Binding-site contacts:
Ligand atom C1 contacts residue ASP58 of chain 1.C at 4.3 Å.
Ligand atom C6 contacts residue LEU60 of chain 1.C at 4.0 Å (hydrophobic).
Ligand atom C23 contacts residue ARG45 of chain 1.C at 3.9 Å.
Ligand atom C19 contacts residue ASP58 of chain 1.C at 3.6 Å.
Ligand atom C18 contacts residue TYR44 of chain 1.C at 3.6 Å (hydrophobic).
Ligand atom C17 contacts residue ASP58 of chain 1.C at 3.5 Å.
Ligand atom C2 contacts residue LEU60 of chain 1.C at 4.2 Å (hydrophobic).
Ligand atom C20 contacts residue ASP58 of chain 1.C at 3.7 Å.
Ligand atom C18 contacts residue ASP58 of chain 1.C at 3.4 Å.
Ligand atom O22 contacts residue ARG45 of chain 1.C at 3.6 Å.
Ligand atom O10 contacts residue LEU60 of chain 1.C at 4.3 Å.
Ligand atom C17 contacts residue LEU60 of chain 1.C at 4.2 Å (hydrophobic).
Ligand atom C3 contacts residue LEU60 of chain 1.C at 4.1 Å (hydrophobic).
Ligand atom C1 contacts residue LYS9 of chain 1.C at 3.8 Å.
Ligand atom N21 contacts residue ASP58 of chain 1.C at 3.9 Å.
Ligand atom C2 contacts residue VAL11 of chain 1.C at 3.9 Å (hydrophobic).
Ligand atom C17 contacts residue SER43 of chain 1.C at 3.8 Å.
Ligand atom C17 contacts residue ILE59 of chain 1.C at 3.8 Å (hydrophobic).
Ligand atom O7 contacts residue TYR75 of chain 1.C at 3.8 Å.
Ligand atom C19 contacts residue TYR44 of chain 1.C at 4.3 Å (hydrophobic).
Ligand atom C4 contacts residue LEU60 of chain 1.C at 4.2 Å (hydrophobic).
Ligand atom C1 contacts residue LEU60 of chain 1.C at 4.0 Å (hydrophobic).
Ligand atom C2 contacts residue GLY79 of chain 1.C at 4.1 Å.
Ligand atom C3 contacts residue TYR75 of chain 1.C at 3.7 Å (hydrophobic).
Ligand atom C16 contacts residue ASP58 of chain 1.C at 3.7 Å.
Ligand atom C2 contacts residue LYS9 of chain 1.C at 4.0 Å.
Ligand atom C2 contacts residue TYR75 of chain 1.C at 4.3 Å (hydrophobic).
Ligand atom C3 contacts residue GLY79 of chain 1.C at 4.3 Å.
Ligand atom C3 contacts residue THR78 of chain 1.C at 2.6 Å.
Ligand atom C6 contacts residue TYR75 of chain 1.C at 4.2 Å (hydrophobic).
Ligand atom C5 contacts residue LEU60 of chain 1.C at 4.3 Å (hydrophobic).
Ligand atom C2 contacts residue THR78 of chain 1.C at 3.4 Å.
Ligand atom O7 contacts residue LEU60 of chain 1.C at 4.2 Å.
Ligand atom C18 contacts residue SER43 of chain 1.C at 3.5 Å.
Ligand atom C5 contacts residue THR78 of chain 1.C at 4.2 Å.
Ligand atom C19 contacts residue SER43 of chain 1.C at 4.2 Å.
Ligand atom O22 contacts residue ASP58 of chain 1.C at 4.0 Å.
Ligand atom C18 contacts residue ILE59 of chain 1.C at 3.8 Å (hydrophobic).
Ligand atom C6 contacts residue THR78 of chain 1.C at 3.1 Å.
Ligand atom O7 contacts residue THR78 of chain 1.C at 3.4 Å (h-bond).

Sequence of chain 1.C:
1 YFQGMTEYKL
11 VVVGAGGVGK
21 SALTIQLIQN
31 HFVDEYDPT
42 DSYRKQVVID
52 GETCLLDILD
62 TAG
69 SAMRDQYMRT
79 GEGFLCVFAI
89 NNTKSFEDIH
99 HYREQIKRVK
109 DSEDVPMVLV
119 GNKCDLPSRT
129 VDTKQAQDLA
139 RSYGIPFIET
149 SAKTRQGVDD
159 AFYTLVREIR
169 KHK

This protein binds this small molecule.
Small molecule (SMILES): COc1cccc(-c2cccc3c2O[C@H](CNC(=O)c2ccc(OCCN(C)C)cc2)CO3)n1